Binding-site contacts:
Ligand atom O46 contacts residue HIS192 of chain 2.A at 3.0 Å (h-bond).
Ligand atom C02 contacts residue PHE347 of chain 2.A at 3.3 Å (hydrophobic).
Ligand atom C39 contacts residue CO1 of chain 2.B at 3.5 Å.
Ligand atom C31 contacts residue ILE397 of chain 2.A at 3.8 Å (hydrophobic).
Ligand atom C04 contacts residue PHE390 of chain 2.A at 3.8 Å (hydrophobic).
Ligand atom C44 contacts residue PHE385 of chain 2.A at 3.8 Å (hydrophobic).
Ligand atom C06 contacts residue PHE347 of chain 2.A at 3.7 Å (hydrophobic).
Ligand atom C01 contacts residue PHE347 of chain 2.A at 3.4 Å (hydrophobic).
Ligand atom O49 contacts residue HIS274 of chain 2.A at 3.1 Å.
Ligand atom N48 contacts residue PHE347 of chain 2.A at 3.7 Å.
Ligand atom C42 contacts residue ASN248 of chain 2.A at 3.5 Å.
Ligand atom O47 contacts residue PHE390 of chain 2.A at 3.5 Å.
Ligand atom C45 contacts residue CO1 of chain 2.B at 3.1 Å.
Ligand atom C06 contacts residue PHE385 of chain 2.A at 3.2 Å (hydrophobic).
Ligand atom C45 contacts residue PHE385 of chain 2.A at 3.9 Å (hydrophobic).
Ligand atom O40 contacts residue PHE347 of chain 2.A at 3.5 Å.
Ligand atom O46 contacts residue CO1 of chain 2.B at 2.0 Å.
Ligand atom O50 contacts residue PHE358 of chain 2.A at 3.3 Å.
Ligand atom C38 contacts residue HIS274 of chain 2.A at 3.7 Å.
Ligand atom C38 contacts residue PHE385 of chain 2.A at 3.6 Å (hydrophobic).
Ligand atom O40 contacts residue CO1 of chain 2.B at 2.0 Å.
Ligand atom O46 contacts residue PHE385 of chain 2.A at 3.9 Å.
Ligand atom C35 contacts residue LEU393 of chain 2.A at 3.7 Å (hydrophobic).
Ligand atom O49 contacts residue GLN273 of chain 2.A at 3.8 Å.
Ligand atom C38 contacts residue CO1 of chain 2.B at 3.1 Å.
Ligand atom C03 contacts residue PHE347 of chain 2.A at 3.7 Å (hydrophobic).
Ligand atom N37 contacts residue PHE390 of chain 2.A at 3.7 Å.
Ligand atom C44 contacts residue PRO246 of chain 2.A at 3.6 Å (hydrophobic).
Ligand atom O40 contacts residue PHE385 of chain 2.A at 3.7 Å.
Ligand atom C06 contacts residue GLY386 of chain 2.A at 3.8 Å.
Ligand atom O40 contacts residue HIS274 of chain 2.A at 3.1 Å (h-bond).
Ligand atom C43 contacts residue SER233 of chain 2.A at 3.6 Å.
Ligand atom O08 contacts residue ASN389 of chain 2.A at 3.0 Å.
Ligand atom O46 contacts residue VAL194 of chain 2.A at 3.7 Å.
Ligand atom O46 contacts residue HIS274 of chain 2.A at 3.2 Å (h-bond).
Ligand atom C42 contacts residue SER233 of chain 2.A at 3.7 Å.
Ligand atom C05 contacts residue GLY386 of chain 2.A at 3.4 Å.
Ligand atom C45 contacts residue HIS274 of chain 2.A at 3.7 Å.
Ligand atom O40 contacts residue GLU360 of chain 2.A at 3.1 Å (salt-bridge).
Ligand atom C36 contacts residue PHE390 of chain 2.A at 3.5 Å (hydrophobic).

Sequence of chain 2.A:
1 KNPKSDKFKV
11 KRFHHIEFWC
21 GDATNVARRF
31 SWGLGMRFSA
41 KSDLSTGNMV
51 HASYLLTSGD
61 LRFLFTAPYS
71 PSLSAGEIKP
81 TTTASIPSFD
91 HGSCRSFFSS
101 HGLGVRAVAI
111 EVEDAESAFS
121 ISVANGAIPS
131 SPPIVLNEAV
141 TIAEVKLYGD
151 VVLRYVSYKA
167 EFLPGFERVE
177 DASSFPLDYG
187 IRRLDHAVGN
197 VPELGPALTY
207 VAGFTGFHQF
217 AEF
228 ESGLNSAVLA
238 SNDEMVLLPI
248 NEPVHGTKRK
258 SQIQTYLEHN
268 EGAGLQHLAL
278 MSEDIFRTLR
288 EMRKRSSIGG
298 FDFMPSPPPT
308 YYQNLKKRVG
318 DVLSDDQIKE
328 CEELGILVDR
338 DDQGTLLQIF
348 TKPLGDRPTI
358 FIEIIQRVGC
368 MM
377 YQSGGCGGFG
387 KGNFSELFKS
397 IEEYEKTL

The small molecule below binds the protein below.
Small molecule (SMILES): CN(C)c1ccc2c(c1)Oc1cc(NCCCCCCNC(=O)c3ccc(C(=O)C4=C(O)CCCC4=O)c([N+](=O)[O-])c3)c3ccccc3c1N2